Binding-site contacts:
Ligand atom O contacts residue TRP147 of chain 1.A at 2.9 Å (h-bond).
Ligand atom CA contacts residue TYR7 of chain 1.A at 3.3 Å (hydrophobic).
Ligand atom CG2 contacts residue TYR74 of chain 1.A at 3.5 Å (hydrophobic).
Ligand atom NE1 contacts residue ASN77 of chain 1.A at 3.5 Å (h-bond).
Ligand atom NZ contacts residue GLN155 of chain 1.A at 3.1 Å (h-bond).
Ligand atom CA contacts residue ASN77 of chain 1.A at 3.3 Å.
Ligand atom CA contacts residue TYR99 of chain 1.A at 3.5 Å (hydrophobic).
Ligand atom C contacts residue ASN77 of chain 1.A at 3.5 Å.
Ligand atom C contacts residue TYR7 of chain 1.A at 3.2 Å (hydrophobic).
Ligand atom C contacts residue TYR84 of chain 1.A at 3.5 Å (hydrophobic).
Ligand atom N contacts residue GLU63 of chain 1.A at 2.9 Å (salt-bridge).
Ligand atom OG1 contacts residue SER70 of chain 1.A at 3.4 Å (h-bond).
Ligand atom N contacts residue ASN77 of chain 1.A at 2.7 Å (h-bond).
Ligand atom N contacts residue TYR7 of chain 1.A at 2.9 Å (h-bond).
Ligand atom CB contacts residue TYR99 of chain 1.A at 3.5 Å (hydrophobic).
Ligand atom CE contacts residue GLN155 of chain 1.A at 3.3 Å.
Ligand atom O contacts residue LYS146 of chain 1.A at 2.8 Å (salt-bridge).
Ligand atom N contacts residue TYR171 of chain 1.A at 2.8 Å (h-bond).
Ligand atom OXT contacts residue THR143 of chain 1.A at 2.7 Å (h-bond).
Ligand atom OG contacts residue ILE80 of chain 1.A at 3.2 Å.
Ligand atom CE3 contacts residue TYR123 of chain 1.A at 3.5 Å (hydrophobic).
Ligand atom O contacts residue ASN66 of chain 1.A at 2.8 Å (h-bond).
Ligand atom N contacts residue TYR7 of chain 1.A at 3.3 Å (h-bond).
Ligand atom OG contacts residue GLU63 of chain 1.A at 2.9 Å (salt-bridge).
Ligand atom OXT contacts residue TYR84 of chain 1.A at 2.8 Å (h-bond).
Ligand atom OG contacts residue ASN66 of chain 1.A at 2.7 Å (h-bond).
Ligand atom O contacts residue TYR159 of chain 1.A at 3.5 Å.
Ligand atom CD2 contacts residue TRP167 of chain 1.A at 3.5 Å (hydrophobic).
Ligand atom N contacts residue TYR99 of chain 1.A at 2.8 Å (h-bond).
Ligand atom O contacts residue ASN77 of chain 1.A at 3.4 Å (h-bond).
Ligand atom O contacts residue ILE80 of chain 1.A at 3.5 Å.
Ligand atom CB contacts residue GLU63 of chain 1.A at 3.4 Å.
Ligand atom CB contacts residue THR143 of chain 1.A at 3.5 Å.
Ligand atom CD contacts residue TYR159 of chain 1.A at 3.5 Å (hydrophobic).
Ligand atom CD1 contacts residue GLU63 of chain 1.A at 3.2 Å.
Ligand atom N contacts residue TYR159 of chain 1.A at 3.5 Å (h-bond).
Ligand atom CD1 contacts residue ASN77 of chain 1.A at 3.3 Å.
Ligand atom O contacts residue TYR159 of chain 1.A at 2.5 Å (h-bond).
Ligand atom OG contacts residue MET67 of chain 1.A at 3.5 Å.
Ligand atom C contacts residue TYR159 of chain 1.A at 3.5 Å (hydrophobic).

Sequence of chain 1.A:
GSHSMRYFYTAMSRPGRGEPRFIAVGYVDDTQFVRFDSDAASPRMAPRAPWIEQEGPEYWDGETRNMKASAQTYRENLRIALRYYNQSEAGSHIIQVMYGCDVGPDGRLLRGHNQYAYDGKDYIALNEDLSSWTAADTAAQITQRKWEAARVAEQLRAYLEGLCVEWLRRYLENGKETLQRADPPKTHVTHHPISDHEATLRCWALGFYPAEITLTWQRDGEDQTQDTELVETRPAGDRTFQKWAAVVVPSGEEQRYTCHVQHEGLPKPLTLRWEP

A protein and the small-molecule ligand that binds it are described below.
Small molecule (SMILES): CC(C)C[C@H](N)C(=O)N[C@@H](CO)C(=O)N[C@@H](CO)C(=O)N1CCC[C@H]1C(=O)N[C@H](C(=O)N[C@H](C(=O)N[C@@H](CCCCN)C(=O)N[C@@H](CO)C(=O)N[C@@H](CC1=c2ccccc2=NC1)C(=O)O)[C@@H](C)O)C(C)C